The protein below binds the small molecule below.
Small molecule (SMILES): CC(=O)N[C@H]1[C@H](O[C@H]2[C@H](O)[C@@H](NC(C)=O)CO[C@@H]2CO)O[C@H](CO)[C@@H](O)[C@@H]1O

Sequence of chain 1.D:
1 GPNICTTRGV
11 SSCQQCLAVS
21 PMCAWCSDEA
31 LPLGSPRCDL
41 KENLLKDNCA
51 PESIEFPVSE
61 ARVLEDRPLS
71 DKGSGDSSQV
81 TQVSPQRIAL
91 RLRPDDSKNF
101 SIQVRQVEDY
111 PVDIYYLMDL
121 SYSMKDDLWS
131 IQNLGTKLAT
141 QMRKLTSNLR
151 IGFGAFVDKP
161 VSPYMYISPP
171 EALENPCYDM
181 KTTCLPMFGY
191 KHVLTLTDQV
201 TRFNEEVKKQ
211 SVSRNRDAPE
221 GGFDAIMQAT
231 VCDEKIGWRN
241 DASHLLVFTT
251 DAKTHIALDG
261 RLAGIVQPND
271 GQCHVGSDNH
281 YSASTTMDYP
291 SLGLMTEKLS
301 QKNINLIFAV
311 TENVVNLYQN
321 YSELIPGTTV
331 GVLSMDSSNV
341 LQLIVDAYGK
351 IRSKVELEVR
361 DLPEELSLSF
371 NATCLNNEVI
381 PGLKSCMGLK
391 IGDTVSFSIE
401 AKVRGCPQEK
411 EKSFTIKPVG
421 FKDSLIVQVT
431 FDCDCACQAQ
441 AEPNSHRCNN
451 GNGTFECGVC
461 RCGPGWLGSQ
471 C

Binding-site contacts:
Ligand atom C5 contacts residue ASN371 of chain 1.D at 3.7 Å.
Ligand atom N2 contacts residue ASN371 of chain 1.D at 2.7 Å (h-bond).
Ligand atom O3 contacts residue GLU400 of chain 1.D at 4.0 Å.
Ligand atom C1 contacts residue ASN371 of chain 1.D at 1.4 Å.
Ligand atom C7 contacts residue ASN371 of chain 1.D at 3.1 Å.
Ligand atom C8 contacts residue SER398 of chain 1.D at 3.4 Å.
Ligand atom C6 contacts residue NAG1 of chain 1.MA at 3.6 Å.
Ligand atom O7 contacts residue ASN371 of chain 1.D at 3.0 Å (h-bond).
Ligand atom C2 contacts residue ASN371 of chain 1.D at 2.3 Å.
Ligand atom N2 contacts residue GLU400 of chain 1.D at 4.2 Å.
Ligand atom C3 contacts residue ASN371 of chain 1.D at 3.7 Å.
Ligand atom C7 contacts residue SER398 of chain 1.D at 3.7 Å.
Ligand atom C8 contacts residue ILE399 of chain 1.D at 3.4 Å (hydrophobic).
Ligand atom C8 contacts residue SER369 of chain 1.D at 4.2 Å.
Ligand atom O6 contacts residue NAG1 of chain 1.MA at 4.1 Å.
Ligand atom C8 contacts residue ASN371 of chain 1.D at 4.3 Å.
Ligand atom C4 contacts residue ASN371 of chain 1.D at 4.2 Å.
Ligand atom C3 contacts residue GLU400 of chain 1.D at 4.3 Å.
Ligand atom C8 contacts residue GLU400 of chain 1.D at 3.7 Å.
Ligand atom O3 contacts residue NAG1 of chain 1.MA at 4.4 Å.
Ligand atom O7 contacts residue SER398 of chain 1.D at 3.1 Å.
Ligand atom O5 contacts residue ASN371 of chain 1.D at 2.4 Å (h-bond).